Binding-site contacts:
Ligand atom O5 contacts residue ASN118 of chain 1.G at 2.4 Å (h-bond).
Ligand atom C4 contacts residue ASN118 of chain 1.G at 4.3 Å.
Ligand atom N2 contacts residue ASN118 of chain 1.G at 2.8 Å (h-bond).
Ligand atom O6 contacts residue GLN51 of chain 1.G at 4.1 Å.
Ligand atom O5 contacts residue GLN51 of chain 1.G at 3.5 Å.
Ligand atom C5 contacts residue GLN51 of chain 1.G at 4.1 Å.
Ligand atom O7 contacts residue ASN118 of chain 1.G at 3.4 Å (h-bond).
Ligand atom C7 contacts residue ASN118 of chain 1.G at 3.3 Å.
Ligand atom C2 contacts residue ASN118 of chain 1.G at 2.5 Å.
Ligand atom C6 contacts residue GLN51 of chain 1.G at 3.9 Å.
Ligand atom C8 contacts residue ASN118 of chain 1.G at 3.7 Å.
Ligand atom C5 contacts residue ASN118 of chain 1.G at 3.7 Å.
Ligand atom C1 contacts residue ASN118 of chain 1.G at 1.5 Å.
Ligand atom C3 contacts residue ASN118 of chain 1.G at 3.7 Å.
Ligand atom C8 contacts residue GLN121 of chain 1.G at 3.5 Å.
Ligand atom C8 contacts residue ASP122 of chain 1.G at 3.5 Å.
Ligand atom C6 contacts residue ASP55 of chain 1.G at 4.1 Å.
Ligand atom C1 contacts residue GLN51 of chain 1.G at 4.2 Å.
Ligand atom C8 contacts residue ASP55 of chain 1.G at 3.6 Å.

This small molecule binds to this protein.
Small molecule (SMILES): CC(=O)N[C@H]1[C@H](O[C@H]2[C@H](O)[C@@H](NC(C)=O)CO[C@@H]2CO)O[C@H](CO)[C@@H](O[C@@H]2O[C@H](CO)[C@@H](O)[C@H](O)[C@@H]2O)[C@@H]1O

Sequence of chain 1.G:
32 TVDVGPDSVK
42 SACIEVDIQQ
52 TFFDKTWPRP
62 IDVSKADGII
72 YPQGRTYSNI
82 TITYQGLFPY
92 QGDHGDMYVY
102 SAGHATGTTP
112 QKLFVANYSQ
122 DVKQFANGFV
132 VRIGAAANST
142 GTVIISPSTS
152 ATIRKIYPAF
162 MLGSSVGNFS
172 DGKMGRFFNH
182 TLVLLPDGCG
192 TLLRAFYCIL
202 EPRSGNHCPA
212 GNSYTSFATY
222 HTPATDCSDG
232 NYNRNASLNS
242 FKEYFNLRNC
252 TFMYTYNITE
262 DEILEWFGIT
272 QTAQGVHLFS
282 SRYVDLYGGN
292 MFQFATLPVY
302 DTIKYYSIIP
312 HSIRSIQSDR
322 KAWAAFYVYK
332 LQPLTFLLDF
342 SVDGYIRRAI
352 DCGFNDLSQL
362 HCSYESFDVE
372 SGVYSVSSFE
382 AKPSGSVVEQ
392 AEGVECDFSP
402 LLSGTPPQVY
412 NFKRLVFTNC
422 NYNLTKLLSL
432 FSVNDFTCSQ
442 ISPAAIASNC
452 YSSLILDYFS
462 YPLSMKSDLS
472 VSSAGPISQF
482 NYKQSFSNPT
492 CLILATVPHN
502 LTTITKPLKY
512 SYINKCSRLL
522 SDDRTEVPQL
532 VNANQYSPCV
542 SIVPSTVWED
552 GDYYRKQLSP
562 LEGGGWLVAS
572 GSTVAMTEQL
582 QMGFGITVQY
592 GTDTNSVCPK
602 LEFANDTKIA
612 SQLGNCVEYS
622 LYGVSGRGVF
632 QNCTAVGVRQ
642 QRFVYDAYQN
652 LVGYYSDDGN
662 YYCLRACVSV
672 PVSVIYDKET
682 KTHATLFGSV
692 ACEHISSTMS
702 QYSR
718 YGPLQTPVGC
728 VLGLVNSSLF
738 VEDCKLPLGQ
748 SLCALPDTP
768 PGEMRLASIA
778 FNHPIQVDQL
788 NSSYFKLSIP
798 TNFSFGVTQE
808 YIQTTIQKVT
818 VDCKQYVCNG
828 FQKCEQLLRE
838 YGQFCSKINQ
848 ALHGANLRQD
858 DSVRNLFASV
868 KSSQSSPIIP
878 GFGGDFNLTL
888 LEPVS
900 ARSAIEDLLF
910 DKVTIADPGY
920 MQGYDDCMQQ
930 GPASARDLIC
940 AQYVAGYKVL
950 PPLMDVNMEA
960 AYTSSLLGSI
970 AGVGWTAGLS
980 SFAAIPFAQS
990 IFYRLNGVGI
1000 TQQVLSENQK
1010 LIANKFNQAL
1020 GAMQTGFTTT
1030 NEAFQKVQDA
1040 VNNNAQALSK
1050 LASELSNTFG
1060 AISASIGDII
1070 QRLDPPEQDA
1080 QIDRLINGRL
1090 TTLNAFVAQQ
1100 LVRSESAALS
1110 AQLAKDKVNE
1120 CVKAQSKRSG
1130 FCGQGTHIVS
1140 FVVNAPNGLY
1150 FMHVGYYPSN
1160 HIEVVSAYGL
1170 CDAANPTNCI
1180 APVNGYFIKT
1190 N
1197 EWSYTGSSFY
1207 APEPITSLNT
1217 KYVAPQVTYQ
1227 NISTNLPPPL